The small molecule below binds the protein below.
Small molecule (SMILES): CC(=O)N[C@@H]1[C@@H](O)[C@H](O)[C@@H](CO)O[C@H]1O

Sequence of chain 1.B:
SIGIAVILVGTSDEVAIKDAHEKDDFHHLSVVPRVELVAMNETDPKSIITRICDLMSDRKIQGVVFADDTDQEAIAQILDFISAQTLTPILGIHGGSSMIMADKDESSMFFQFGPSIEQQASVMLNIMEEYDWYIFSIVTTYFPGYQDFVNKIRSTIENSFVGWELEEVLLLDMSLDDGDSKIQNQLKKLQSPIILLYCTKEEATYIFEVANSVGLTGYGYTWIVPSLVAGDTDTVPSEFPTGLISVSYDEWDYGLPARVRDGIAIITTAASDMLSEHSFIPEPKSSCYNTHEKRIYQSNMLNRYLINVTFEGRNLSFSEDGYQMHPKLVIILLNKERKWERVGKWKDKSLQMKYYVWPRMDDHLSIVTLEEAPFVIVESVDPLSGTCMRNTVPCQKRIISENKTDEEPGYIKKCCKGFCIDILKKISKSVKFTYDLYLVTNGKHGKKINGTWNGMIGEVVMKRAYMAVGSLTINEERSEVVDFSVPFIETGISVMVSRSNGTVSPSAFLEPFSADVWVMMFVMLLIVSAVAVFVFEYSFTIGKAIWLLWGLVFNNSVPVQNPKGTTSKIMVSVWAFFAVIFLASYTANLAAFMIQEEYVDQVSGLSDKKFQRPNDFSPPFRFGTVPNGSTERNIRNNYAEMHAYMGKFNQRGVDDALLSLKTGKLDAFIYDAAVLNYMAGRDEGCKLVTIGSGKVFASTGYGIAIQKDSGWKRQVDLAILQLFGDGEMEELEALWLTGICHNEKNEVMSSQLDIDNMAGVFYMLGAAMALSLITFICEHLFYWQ

Binding-site contacts:
Ligand atom C3 contacts residue ASN522 of chain 1.B at 3.6 Å.
Ligand atom C7 contacts residue ASN522 of chain 1.B at 4.1 Å.
Ligand atom C5 contacts residue ASN522 of chain 1.B at 3.2 Å.
Ligand atom O7 contacts residue ASN522 of chain 1.B at 4.1 Å.
Ligand atom C6 contacts residue ASN522 of chain 1.B at 3.1 Å.
Ligand atom C4 contacts residue ASN522 of chain 1.B at 3.6 Å.
Ligand atom O6 contacts residue ASN522 of chain 1.B at 2.7 Å (h-bond).
Ligand atom N2 contacts residue ASN522 of chain 1.B at 3.4 Å (h-bond).
Ligand atom C2 contacts residue ASN522 of chain 1.B at 2.5 Å.
Ligand atom O5 contacts residue ASN522 of chain 1.B at 2.5 Å (h-bond).
Ligand atom C1 contacts residue ASN522 of chain 1.B at 1.4 Å.